The small molecule below binds the protein below.
Small molecule (SMILES): CC(=O)N[C@@H](CO)C(=O)N[C@@H](CC(C)C)C(=O)N[C@@H](CC(N)=O)C(=O)N[C@@H](Cc1ccccc1)C(=O)O

Sequence of chain 1.B:
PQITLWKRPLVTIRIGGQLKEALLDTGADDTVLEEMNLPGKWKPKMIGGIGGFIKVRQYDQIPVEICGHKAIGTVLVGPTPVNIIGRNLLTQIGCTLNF

Binding-site contacts:
Ligand atom CD1 contacts residue ARG8 of chain 1.B at 3.4 Å.
Ligand atom CZ contacts residue VAL82 of chain 1.B at 3.6 Å (hydrophobic).
Ligand atom CA contacts residue ALA28 of chain 1.A at 3.8 Å (hydrophobic).
Ligand atom OG contacts residue LYS45 of chain 1.A at 3.6 Å.
Ligand atom O contacts residue GLY48 of chain 1.A at 3.8 Å.
Ligand atom O contacts residue ASP29 of chain 1.A at 3.0 Å (salt-bridge).
Ligand atom N contacts residue ASP29 of chain 1.A at 2.9 Å (salt-bridge).
Ligand atom O contacts residue GLY48 of chain 1.A at 3.1 Å (h-bond).
Ligand atom N contacts residue GLY48 of chain 1.A at 2.8 Å (h-bond).
Ligand atom CB contacts residue GLY48 of chain 1.A at 3.7 Å.
Ligand atom OD1 contacts residue ASP30 of chain 1.A at 2.9 Å (salt-bridge).
Ligand atom N contacts residue GLY27 of chain 1.A at 3.0 Å (h-bond).
Ligand atom OXT contacts residue ASP25 of chain 1.A at 2.7 Å (salt-bridge).
Ligand atom CZ contacts residue PRO81 of chain 1.B at 3.6 Å (hydrophobic).
Ligand atom CB contacts residue ARG8 of chain 1.B at 3.7 Å.
Ligand atom CA contacts residue GLY48 of chain 1.A at 3.7 Å.
Ligand atom OD1 contacts residue ALA28 of chain 1.A at 3.5 Å.
Ligand atom OG contacts residue ASP30 of chain 1.A at 2.6 Å (salt-bridge).
Ligand atom ND2 contacts residue GLY48 of chain 1.A at 3.7 Å.
Ligand atom O contacts residue ASP25 of chain 1.B at 2.6 Å (salt-bridge).
Ligand atom CB contacts residue GLY27 of chain 1.A at 3.6 Å.
Ligand atom ND2 contacts residue ASP30 of chain 1.A at 3.2 Å (salt-bridge).
Ligand atom CA contacts residue GLY48 of chain 1.A at 3.4 Å.
Ligand atom O contacts residue GLY49 of chain 1.A at 3.2 Å.
Ligand atom CA contacts residue GLY27 of chain 1.A at 3.7 Å.
Ligand atom CD1 contacts residue ILE50 of chain 1.A at 3.8 Å (hydrophobic).
Ligand atom OD1 contacts residue ASP29 of chain 1.A at 3.1 Å (salt-bridge).
Ligand atom CD2 contacts residue GLY27 of chain 1.A at 3.8 Å.
Ligand atom ND2 contacts residue ILE47 of chain 1.A at 3.6 Å.
Ligand atom CB contacts residue ASP25 of chain 1.B at 3.1 Å.
Ligand atom C contacts residue ASP25 of chain 1.A at 3.7 Å.
Ligand atom C contacts residue GLY48 of chain 1.A at 3.5 Å.
Ligand atom CG contacts residue ASP30 of chain 1.A at 3.8 Å.
Ligand atom OG contacts residue ILE47 of chain 1.A at 3.1 Å.
Ligand atom CG contacts residue ARG8 of chain 1.B at 3.6 Å.
Ligand atom CA contacts residue ASP29 of chain 1.A at 3.5 Å.
Ligand atom C contacts residue ASP29 of chain 1.A at 3.7 Å.
Ligand atom C contacts residue ASP25 of chain 1.B at 3.4 Å.
Ligand atom N contacts residue ASP29 of chain 1.A at 3.3 Å (salt-bridge).
Ligand atom CE2 contacts residue VAL82 of chain 1.B at 3.4 Å (hydrophobic).

Sequence of chain 1.A:
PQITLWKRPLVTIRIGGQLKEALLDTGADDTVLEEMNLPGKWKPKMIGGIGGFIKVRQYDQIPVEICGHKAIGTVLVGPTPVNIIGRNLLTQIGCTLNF